Binding-site contacts:
Ligand atom C2 contacts residue ASN356 of chain 1.A at 2.4 Å.
Ligand atom O5 contacts residue ASN356 of chain 1.A at 2.4 Å (h-bond).
Ligand atom N2 contacts residue ASN356 of chain 1.A at 2.8 Å (h-bond).
Ligand atom O7 contacts residue ASN356 of chain 1.A at 3.6 Å (h-bond).
Ligand atom C8 contacts residue ASN356 of chain 1.A at 4.4 Å.
Ligand atom C6 contacts residue ASN356 of chain 1.A at 4.5 Å.
Ligand atom C3 contacts residue ASN356 of chain 1.A at 3.8 Å.
Ligand atom C1 contacts residue ASN356 of chain 1.A at 1.5 Å.
Ligand atom C7 contacts residue ASN356 of chain 1.A at 3.3 Å.
Ligand atom C5 contacts residue ASN356 of chain 1.A at 3.7 Å.
Ligand atom C4 contacts residue ASN356 of chain 1.A at 4.2 Å.

The protein below binds the small molecule below.
Small molecule (SMILES): CC(=O)N[C@@H]1[C@@H](O)[C@H](O)[C@@H](CO)O[C@H]1O

Sequence of chain 1.A:
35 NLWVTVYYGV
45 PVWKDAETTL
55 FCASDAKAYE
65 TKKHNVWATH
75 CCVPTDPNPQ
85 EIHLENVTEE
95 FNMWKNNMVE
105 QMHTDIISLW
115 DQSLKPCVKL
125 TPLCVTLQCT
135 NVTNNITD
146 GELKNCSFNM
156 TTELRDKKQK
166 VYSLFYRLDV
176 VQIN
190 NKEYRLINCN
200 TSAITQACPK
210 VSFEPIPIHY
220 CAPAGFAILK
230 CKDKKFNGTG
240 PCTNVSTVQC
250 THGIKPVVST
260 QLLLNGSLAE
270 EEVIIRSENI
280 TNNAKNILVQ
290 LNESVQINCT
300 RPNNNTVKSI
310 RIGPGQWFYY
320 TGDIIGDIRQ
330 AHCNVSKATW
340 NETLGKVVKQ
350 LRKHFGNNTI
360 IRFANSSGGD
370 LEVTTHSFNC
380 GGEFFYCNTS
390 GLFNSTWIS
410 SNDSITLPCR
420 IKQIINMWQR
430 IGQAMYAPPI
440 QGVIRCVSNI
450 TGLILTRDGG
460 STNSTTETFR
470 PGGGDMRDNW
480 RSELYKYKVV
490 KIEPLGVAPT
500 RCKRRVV